Sequence of chain 1.B:
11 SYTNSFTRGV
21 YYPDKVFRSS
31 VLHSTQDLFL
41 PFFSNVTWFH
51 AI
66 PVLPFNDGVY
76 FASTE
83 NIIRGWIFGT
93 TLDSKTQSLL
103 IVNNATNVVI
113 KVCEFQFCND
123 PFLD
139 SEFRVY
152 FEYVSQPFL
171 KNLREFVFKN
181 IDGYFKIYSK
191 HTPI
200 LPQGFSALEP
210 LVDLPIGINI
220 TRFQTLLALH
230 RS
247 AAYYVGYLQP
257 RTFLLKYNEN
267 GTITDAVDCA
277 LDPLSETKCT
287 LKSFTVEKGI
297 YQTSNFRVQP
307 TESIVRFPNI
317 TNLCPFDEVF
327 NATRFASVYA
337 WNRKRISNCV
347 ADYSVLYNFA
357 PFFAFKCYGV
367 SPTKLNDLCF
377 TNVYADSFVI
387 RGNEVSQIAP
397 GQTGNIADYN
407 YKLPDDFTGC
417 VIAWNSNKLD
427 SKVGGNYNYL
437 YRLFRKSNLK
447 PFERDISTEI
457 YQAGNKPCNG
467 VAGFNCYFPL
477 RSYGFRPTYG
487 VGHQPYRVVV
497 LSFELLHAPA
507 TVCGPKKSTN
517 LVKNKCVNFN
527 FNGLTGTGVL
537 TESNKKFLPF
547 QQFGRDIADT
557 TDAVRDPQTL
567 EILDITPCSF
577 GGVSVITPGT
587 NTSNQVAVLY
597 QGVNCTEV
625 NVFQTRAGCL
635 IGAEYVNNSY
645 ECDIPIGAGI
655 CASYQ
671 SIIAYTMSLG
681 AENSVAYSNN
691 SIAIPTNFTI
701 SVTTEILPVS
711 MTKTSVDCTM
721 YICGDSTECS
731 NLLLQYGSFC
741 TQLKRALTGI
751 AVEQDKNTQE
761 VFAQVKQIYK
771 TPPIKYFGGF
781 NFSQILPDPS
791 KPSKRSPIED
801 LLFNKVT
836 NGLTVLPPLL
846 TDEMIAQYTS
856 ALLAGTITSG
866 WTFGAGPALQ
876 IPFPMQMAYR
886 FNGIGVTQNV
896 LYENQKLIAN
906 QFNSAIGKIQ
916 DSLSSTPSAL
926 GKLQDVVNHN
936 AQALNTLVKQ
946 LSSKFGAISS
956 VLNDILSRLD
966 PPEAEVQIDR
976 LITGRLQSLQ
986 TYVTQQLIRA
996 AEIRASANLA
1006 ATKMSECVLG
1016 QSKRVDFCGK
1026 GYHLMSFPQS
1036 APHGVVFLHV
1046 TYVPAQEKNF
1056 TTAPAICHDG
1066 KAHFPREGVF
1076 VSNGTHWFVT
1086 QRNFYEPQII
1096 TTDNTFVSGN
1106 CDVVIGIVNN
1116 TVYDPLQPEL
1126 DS

The small molecule below binds the protein below.
Small molecule (SMILES): CC(=O)N[C@H]1[C@H](O[C@H]2[C@H](O)[C@@H](NC(C)=O)CO[C@@H]2CO)O[C@H](CO)[C@@H](O)[C@@H]1O

Binding-site contacts:
Ligand atom C3 contacts residue TYR776 of chain 1.A at 4.0 Å (hydrophobic).
Ligand atom C3 contacts residue ASN689 of chain 1.B at 3.8 Å.
Ligand atom C5 contacts residue ASN689 of chain 1.B at 3.6 Å.
Ligand atom N2 contacts residue ASN689 of chain 1.B at 2.9 Å (h-bond).
Ligand atom O7 contacts residue TYR776 of chain 1.A at 3.1 Å.
Ligand atom N2 contacts residue TYR776 of chain 1.A at 3.6 Å.
Ligand atom O6 contacts residue TYR776 of chain 1.A at 3.9 Å.
Ligand atom O7 contacts residue ASN689 of chain 1.B at 3.2 Å.
Ligand atom O4 contacts residue TYR776 of chain 1.A at 4.3 Å.
Ligand atom C2 contacts residue ASN689 of chain 1.B at 2.4 Å.
Ligand atom C8 contacts residue ASN689 of chain 1.B at 3.5 Å.
Ligand atom O3 contacts residue TYR776 of chain 1.A at 4.2 Å.
Ligand atom C1 contacts residue ASN689 of chain 1.B at 1.4 Å.
Ligand atom C5 contacts residue TYR776 of chain 1.A at 3.5 Å (hydrophobic).
Ligand atom O5 contacts residue TYR776 of chain 1.A at 3.2 Å.
Ligand atom C8 contacts residue TYR776 of chain 1.A at 3.8 Å (hydrophobic).
Ligand atom C6 contacts residue TYR776 of chain 1.A at 3.5 Å (hydrophobic).
Ligand atom C7 contacts residue TYR776 of chain 1.A at 3.5 Å (hydrophobic).
Ligand atom C1 contacts residue TYR776 of chain 1.A at 4.0 Å (hydrophobic).
Ligand atom C2 contacts residue TYR776 of chain 1.A at 3.5 Å (hydrophobic).
Ligand atom O5 contacts residue ASN689 of chain 1.B at 2.3 Å (h-bond).
Ligand atom C4 contacts residue ASN689 of chain 1.B at 4.2 Å.
Ligand atom O6 contacts residue ILE774 of chain 1.A at 2.6 Å.
Ligand atom C7 contacts residue ASN689 of chain 1.B at 3.0 Å.
Ligand atom C6 contacts residue ILE774 of chain 1.A at 4.0 Å (hydrophobic).
Ligand atom C4 contacts residue TYR776 of chain 1.A at 3.3 Å (hydrophobic).

Sequence of chain 1.A:
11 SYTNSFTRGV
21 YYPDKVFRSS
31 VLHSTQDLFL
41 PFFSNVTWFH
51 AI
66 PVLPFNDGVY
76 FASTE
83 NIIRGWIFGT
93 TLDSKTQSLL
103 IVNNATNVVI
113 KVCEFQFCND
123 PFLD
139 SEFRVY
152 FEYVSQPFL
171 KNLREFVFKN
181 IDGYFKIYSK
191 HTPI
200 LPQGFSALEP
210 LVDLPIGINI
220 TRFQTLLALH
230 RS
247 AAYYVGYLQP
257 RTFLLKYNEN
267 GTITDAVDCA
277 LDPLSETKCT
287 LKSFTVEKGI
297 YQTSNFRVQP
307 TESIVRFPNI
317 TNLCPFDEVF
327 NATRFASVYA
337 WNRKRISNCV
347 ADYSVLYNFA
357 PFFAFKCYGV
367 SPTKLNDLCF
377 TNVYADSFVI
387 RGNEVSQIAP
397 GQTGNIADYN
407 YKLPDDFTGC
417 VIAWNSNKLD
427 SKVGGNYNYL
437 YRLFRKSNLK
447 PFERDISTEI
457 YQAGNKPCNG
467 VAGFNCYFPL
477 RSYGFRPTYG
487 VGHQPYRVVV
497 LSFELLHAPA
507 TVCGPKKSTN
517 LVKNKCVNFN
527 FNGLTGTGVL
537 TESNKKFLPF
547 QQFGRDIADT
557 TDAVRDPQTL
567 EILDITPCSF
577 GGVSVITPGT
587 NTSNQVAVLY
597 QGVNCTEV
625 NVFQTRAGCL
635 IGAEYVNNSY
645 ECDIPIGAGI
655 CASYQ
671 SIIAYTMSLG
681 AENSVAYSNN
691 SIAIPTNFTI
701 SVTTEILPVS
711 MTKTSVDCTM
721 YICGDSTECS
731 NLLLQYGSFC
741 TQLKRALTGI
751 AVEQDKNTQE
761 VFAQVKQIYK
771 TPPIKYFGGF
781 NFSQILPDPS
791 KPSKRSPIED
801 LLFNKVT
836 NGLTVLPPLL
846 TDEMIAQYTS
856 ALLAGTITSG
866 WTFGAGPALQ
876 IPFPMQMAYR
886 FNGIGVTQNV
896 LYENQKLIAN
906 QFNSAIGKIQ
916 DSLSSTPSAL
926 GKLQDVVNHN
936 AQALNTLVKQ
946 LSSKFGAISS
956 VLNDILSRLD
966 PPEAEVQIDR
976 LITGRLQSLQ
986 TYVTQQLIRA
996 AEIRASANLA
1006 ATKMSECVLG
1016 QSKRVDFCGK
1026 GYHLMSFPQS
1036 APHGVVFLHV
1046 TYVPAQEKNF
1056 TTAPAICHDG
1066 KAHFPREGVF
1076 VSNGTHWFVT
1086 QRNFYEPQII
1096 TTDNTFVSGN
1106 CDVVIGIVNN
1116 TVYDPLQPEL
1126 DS